Binding-site contacts:
Ligand atom C6 contacts residue GLY373 of chain 1.C at 3.7 Å.
Ligand atom O6 contacts residue GLY373 of chain 1.C at 3.5 Å.
Ligand atom C2 contacts residue ASN257 of chain 1.C at 2.5 Å.
Ligand atom C1 contacts residue ASN257 of chain 1.C at 1.5 Å.
Ligand atom C1 contacts residue SER440 of chain 1.C at 4.2 Å.
Ligand atom C3 contacts residue VAL439 of chain 1.C at 3.5 Å (hydrophobic).
Ligand atom C8 contacts residue ASN257 of chain 1.C at 4.2 Å.
Ligand atom O4 contacts residue VAL439 of chain 1.C at 4.0 Å.
Ligand atom O7 contacts residue PRO207 of chain 1.C at 3.7 Å.
Ligand atom C7 contacts residue SER440 of chain 1.C at 4.4 Å.
Ligand atom C3 contacts residue ASN257 of chain 1.C at 3.9 Å.
Ligand atom O7 contacts residue VAL249 of chain 1.C at 3.6 Å.
Ligand atom C7 contacts residue VAL249 of chain 1.C at 4.4 Å (hydrophobic).
Ligand atom O5 contacts residue VAL439 of chain 1.C at 4.3 Å.
Ligand atom C5 contacts residue ASN257 of chain 1.C at 3.8 Å.
Ligand atom C2 contacts residue VAL439 of chain 1.C at 4.3 Å (hydrophobic).
Ligand atom N2 contacts residue ASN257 of chain 1.C at 2.9 Å (h-bond).
Ligand atom C8 contacts residue VAL249 of chain 1.C at 3.8 Å (hydrophobic).
Ligand atom C4 contacts residue VAL439 of chain 1.C at 4.0 Å (hydrophobic).
Ligand atom C7 contacts residue ASN257 of chain 1.C at 3.1 Å.
Ligand atom C8 contacts residue SER440 of chain 1.C at 4.4 Å.
Ligand atom N2 contacts residue SER440 of chain 1.C at 3.6 Å.
Ligand atom C8 contacts residue LEU256 of chain 1.C at 3.6 Å (hydrophobic).
Ligand atom C2 contacts residue SER440 of chain 1.C at 4.4 Å.
Ligand atom C5 contacts residue VAL439 of chain 1.C at 3.7 Å (hydrophobic).
Ligand atom O7 contacts residue ASN257 of chain 1.C at 3.0 Å (h-bond).
Ligand atom C4 contacts residue ASN257 of chain 1.C at 4.3 Å.
Ligand atom C1 contacts residue VAL439 of chain 1.C at 4.0 Å (hydrophobic).
Ligand atom O5 contacts residue ASN257 of chain 1.C at 2.4 Å (h-bond).

The protein below binds the small molecule below.
Small molecule (SMILES): CC(=O)N[C@H]1[C@H](O[C@H]2[C@H](O)[C@@H](NC(C)=O)CO[C@@H]2CO)O[C@H](CO)[C@@H](O[C@@H]2O[C@H](CO)[C@@H](O)[C@H](O)[C@@H]2O)[C@@H]1O

Sequence of chain 1.C:
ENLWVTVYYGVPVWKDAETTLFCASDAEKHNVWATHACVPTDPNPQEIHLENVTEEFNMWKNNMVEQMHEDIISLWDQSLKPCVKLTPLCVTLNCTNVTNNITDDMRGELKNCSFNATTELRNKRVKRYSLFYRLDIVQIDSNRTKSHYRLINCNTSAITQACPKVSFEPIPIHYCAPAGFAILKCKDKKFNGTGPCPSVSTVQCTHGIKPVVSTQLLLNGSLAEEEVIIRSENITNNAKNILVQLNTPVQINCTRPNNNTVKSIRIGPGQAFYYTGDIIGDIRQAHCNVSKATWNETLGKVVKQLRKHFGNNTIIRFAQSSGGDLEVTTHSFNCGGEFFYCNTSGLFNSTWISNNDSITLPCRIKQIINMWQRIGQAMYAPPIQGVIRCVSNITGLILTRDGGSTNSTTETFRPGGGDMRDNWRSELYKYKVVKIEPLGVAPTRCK